Sequence of chain 1.B:
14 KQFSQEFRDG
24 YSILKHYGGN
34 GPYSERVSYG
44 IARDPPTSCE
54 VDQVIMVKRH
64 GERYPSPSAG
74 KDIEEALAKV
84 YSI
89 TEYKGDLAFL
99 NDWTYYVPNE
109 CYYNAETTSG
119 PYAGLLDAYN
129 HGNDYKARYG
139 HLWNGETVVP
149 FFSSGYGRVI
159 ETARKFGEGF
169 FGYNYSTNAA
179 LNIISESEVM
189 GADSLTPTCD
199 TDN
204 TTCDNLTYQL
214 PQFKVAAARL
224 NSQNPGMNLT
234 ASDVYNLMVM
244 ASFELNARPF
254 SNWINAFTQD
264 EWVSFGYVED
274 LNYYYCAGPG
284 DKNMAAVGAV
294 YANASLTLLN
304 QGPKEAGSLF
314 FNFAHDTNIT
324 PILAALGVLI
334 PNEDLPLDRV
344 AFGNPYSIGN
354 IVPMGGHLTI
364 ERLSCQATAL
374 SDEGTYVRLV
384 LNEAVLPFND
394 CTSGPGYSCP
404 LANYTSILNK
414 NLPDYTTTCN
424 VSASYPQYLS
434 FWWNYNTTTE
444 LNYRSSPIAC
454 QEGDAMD

Binding-site contacts:
Ligand atom O7 contacts residue ASN107 of chain 1.B at 3.9 Å.
Ligand atom C6 contacts residue ILE451 of chain 1.B at 3.7 Å (hydrophobic).
Ligand atom C3 contacts residue CYS453 of chain 1.B at 3.9 Å (hydrophobic).
Ligand atom O7 contacts residue TYR110 of chain 1.B at 3.7 Å.
Ligand atom O7 contacts residue THR175 of chain 2.B at 3.8 Å.
Ligand atom C8 contacts residue GLU144 of chain 2.B at 3.7 Å.
Ligand atom C7 contacts residue ASN176 of chain 2.B at 3.6 Å.
Ligand atom C8 contacts residue ASN176 of chain 2.B at 3.3 Å.
Ligand atom C1 contacts residue ASN172 of chain 2.B at 1.4 Å.
Ligand atom O3 contacts residue CYS453 of chain 1.B at 3.1 Å.
Ligand atom O6 contacts residue CYS453 of chain 1.B at 3.7 Å.
Ligand atom C6 contacts residue CYS453 of chain 1.B at 4.0 Å (hydrophobic).
Ligand atom O7 contacts residue CYS109 of chain 1.B at 3.2 Å.
Ligand atom N2 contacts residue ILE451 of chain 1.B at 2.7 Å (h-bond).
Ligand atom C3 contacts residue ILE451 of chain 1.B at 3.4 Å (hydrophobic).
Ligand atom N2 contacts residue ASN172 of chain 2.B at 2.9 Å (h-bond).
Ligand atom C2 contacts residue ILE451 of chain 1.B at 3.3 Å (hydrophobic).
Ligand atom C8 contacts residue TYR110 of chain 1.B at 3.9 Å (hydrophobic).
Ligand atom O3 contacts residue ALA452 of chain 1.B at 3.9 Å.
Ligand atom C7 contacts residue ASN172 of chain 2.B at 3.6 Å.
Ligand atom O5 contacts residue TYR171 of chain 2.B at 3.8 Å.
Ligand atom C2 contacts residue ASN172 of chain 2.B at 2.4 Å.
Ligand atom O7 contacts residue ASN172 of chain 2.B at 3.9 Å.
Ligand atom O6 contacts residue PRO450 of chain 1.B at 3.5 Å.
Ligand atom O3 contacts residue CYS109 of chain 1.B at 3.6 Å.
Ligand atom C8 contacts residue GLY143 of chain 2.B at 3.3 Å.
Ligand atom C2 contacts residue CYS453 of chain 1.B at 4.0 Å (hydrophobic).
Ligand atom O7 contacts residue ASN176 of chain 2.B at 3.7 Å.
Ligand atom C5 contacts residue TYR110 of chain 1.B at 3.7 Å (hydrophobic).
Ligand atom C8 contacts residue ILE451 of chain 1.B at 3.9 Å (hydrophobic).
Ligand atom C7 contacts residue ILE451 of chain 1.B at 3.7 Å (hydrophobic).
Ligand atom C5 contacts residue ASN172 of chain 2.B at 3.6 Å.
Ligand atom C8 contacts residue CYS109 of chain 1.B at 3.0 Å (hydrophobic).
Ligand atom C1 contacts residue ILE451 of chain 1.B at 3.6 Å (hydrophobic).
Ligand atom O6 contacts residue ARG447 of chain 1.B at 4.0 Å.
Ligand atom C7 contacts residue CYS109 of chain 1.B at 3.5 Å (hydrophobic).
Ligand atom C3 contacts residue ASN172 of chain 2.B at 3.7 Å.
Ligand atom O5 contacts residue ASN172 of chain 2.B at 2.3 Å (h-bond).
Ligand atom C1 contacts residue CYS453 of chain 1.B at 3.8 Å (hydrophobic).
Ligand atom O6 contacts residue ILE451 of chain 1.B at 2.8 Å (h-bond).

Sequence of chain 2.B:
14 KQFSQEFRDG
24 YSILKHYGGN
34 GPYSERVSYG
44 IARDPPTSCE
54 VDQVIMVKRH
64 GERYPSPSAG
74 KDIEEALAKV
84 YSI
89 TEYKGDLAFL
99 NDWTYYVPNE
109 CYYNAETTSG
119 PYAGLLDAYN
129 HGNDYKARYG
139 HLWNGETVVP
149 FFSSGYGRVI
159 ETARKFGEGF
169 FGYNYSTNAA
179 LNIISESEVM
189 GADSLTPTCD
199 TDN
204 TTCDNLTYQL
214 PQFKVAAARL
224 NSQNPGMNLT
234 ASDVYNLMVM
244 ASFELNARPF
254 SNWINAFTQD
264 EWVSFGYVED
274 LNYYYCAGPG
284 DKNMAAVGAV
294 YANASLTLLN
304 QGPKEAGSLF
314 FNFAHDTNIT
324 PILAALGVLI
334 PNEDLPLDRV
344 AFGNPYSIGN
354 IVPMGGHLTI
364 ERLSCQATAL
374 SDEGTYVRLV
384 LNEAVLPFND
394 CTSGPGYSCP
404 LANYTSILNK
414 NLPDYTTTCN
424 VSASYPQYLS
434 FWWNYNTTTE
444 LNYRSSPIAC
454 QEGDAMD

The protein below binds the small molecule below.
Small molecule (SMILES): CC(=O)N[C@H]1[C@H](O[C@H]2[C@H](O)[C@@H](NC(C)=O)CO[C@@H]2CO)O[C@H](CO)[C@@H](O[C@@H]2O[C@H](CO[C@H]3O[C@H](CO)[C@@H](O)[C@H](O)[C@@H]3O)[C@@H](O)[C@H](O[C@H]3O[C@H](CO)[C@@H](O)[C@H](O)[C@@H]3O)[C@@H]2O)[C@@H]1O